Sequence of chain 1.B:
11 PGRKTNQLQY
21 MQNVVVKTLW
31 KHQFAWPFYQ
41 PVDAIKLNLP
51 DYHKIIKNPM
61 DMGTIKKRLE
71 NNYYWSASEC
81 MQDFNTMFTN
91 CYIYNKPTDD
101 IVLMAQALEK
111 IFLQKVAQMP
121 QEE

This protein binds this small molecule.
Small molecule (SMILES): CCCCNC(C)=O.CCCNC(C)=O

Binding-site contacts:
Ligand atom CG contacts residue ILE101 of chain 1.B at 4.3 Å (hydrophobic).
Ligand atom NZ contacts residue ILE101 of chain 1.B at 4.3 Å.
Ligand atom CH3 contacts residue PHE38 of chain 1.B at 3.7 Å (hydrophobic).
Ligand atom CE contacts residue MET104 of chain 1.B at 4.1 Å (hydrophobic).
Ligand atom OH contacts residue CYS91 of chain 1.B at 3.9 Å.
Ligand atom NZ contacts residue VAL42 of chain 1.B at 3.7 Å.
Ligand atom CH contacts residue ASN95 of chain 1.B at 4.0 Å.
Ligand atom CD contacts residue ILE101 of chain 1.B at 4.0 Å (hydrophobic).
Ligand atom CE contacts residue PRO37 of chain 1.B at 4.3 Å (hydrophobic).
Ligand atom CE contacts residue VAL42 of chain 1.B at 4.1 Å (hydrophobic).
Ligand atom CE contacts residue LEU49 of chain 1.B at 4.0 Å (hydrophobic).
Ligand atom CG contacts residue ASN95 of chain 1.B at 4.3 Å.
Ligand atom CD contacts residue ASP100 of chain 1.B at 3.8 Å.
Ligand atom CG contacts residue ASP100 of chain 1.B at 3.5 Å.
Ligand atom CH contacts residue CYS91 of chain 1.B at 4.4 Å (hydrophobic).
Ligand atom CD contacts residue ASN95 of chain 1.B at 3.4 Å.
Ligand atom OH contacts residue ILE101 of chain 1.B at 4.0 Å.
Ligand atom CE contacts residue ILE101 of chain 1.B at 4.0 Å (hydrophobic).
Ligand atom CH contacts residue VAL42 of chain 1.B at 3.8 Å (hydrophobic).
Ligand atom CH3 contacts residue ILE101 of chain 1.B at 4.0 Å (hydrophobic).
Ligand atom CB contacts residue ASN95 of chain 1.B at 4.0 Å.
Ligand atom CH3 contacts residue VAL42 of chain 1.B at 3.9 Å (hydrophobic).
Ligand atom CH3 contacts residue CYS91 of chain 1.B at 4.3 Å (hydrophobic).
Ligand atom OH contacts residue ASN95 of chain 1.B at 3.0 Å (h-bond).
Ligand atom CD contacts residue LEU49 of chain 1.B at 4.5 Å (hydrophobic).
Ligand atom CH contacts residue ILE101 of chain 1.B at 4.0 Å (hydrophobic).
Ligand atom CE contacts residue ASN95 of chain 1.B at 4.5 Å.
Ligand atom OH contacts residue PRO37 of chain 1.B at 3.9 Å.
Ligand atom OH contacts residue VAL42 of chain 1.B at 4.3 Å.
Ligand atom CD contacts residue MET104 of chain 1.B at 3.6 Å (hydrophobic).
Ligand atom CB contacts residue ILE101 of chain 1.B at 4.5 Å (hydrophobic).